Sequence of chain 2.A:
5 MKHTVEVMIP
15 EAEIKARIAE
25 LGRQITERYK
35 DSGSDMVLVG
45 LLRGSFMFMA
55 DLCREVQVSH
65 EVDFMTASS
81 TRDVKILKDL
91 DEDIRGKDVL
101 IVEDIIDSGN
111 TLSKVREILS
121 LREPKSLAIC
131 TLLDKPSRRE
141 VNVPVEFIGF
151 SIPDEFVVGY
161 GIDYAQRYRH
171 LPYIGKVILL

Binding-site contacts:
Ligand atom PBA contacts residue THR111 of chain 2.A at 3.7 Å.
Ligand atom OAC contacts residue GLY109 of chain 2.A at 4.0 Å.
Ligand atom OAG contacts residue GLY109 of chain 2.A at 3.0 Å (h-bond).
Ligand atom OAC contacts residue ASP107 of chain 2.A at 3.9 Å.
Ligand atom CAN contacts residue ILE105 of chain 2.A at 3.7 Å (hydrophobic).
Ligand atom OAF contacts residue GLU103 of chain 2.A at 3.7 Å.
Ligand atom N1 contacts residue VAL157 of chain 2.A at 3.0 Å (h-bond).
Ligand atom PBA contacts residue ASP107 of chain 2.A at 3.4 Å.
Ligand atom OAB contacts residue ARG169 of chain 2.A at 3.8 Å.
Ligand atom CAQ contacts residue ASP107 of chain 2.A at 3.2 Å.
Ligand atom OAC contacts residue THR111 of chain 2.A at 2.9 Å (h-bond).
Ligand atom OAC contacts residue SER108 of chain 2.A at 3.6 Å (h-bond).
Ligand atom N7 contacts residue ARG138 of chain 2.A at 3.6 Å.
Ligand atom N1 contacts residue ILE162 of chain 2.A at 3.8 Å.
Ligand atom OAD contacts residue SER73 of chain 2.A at 3.8 Å.
Ligand atom CAL contacts residue MG1 of chain 2.D at 3.3 Å.
Ligand atom OAG contacts residue ILE106 of chain 2.A at 4.0 Å.
Ligand atom C6 contacts residue LYS135 of chain 2.A at 3.9 Å.
Ligand atom C5 contacts residue LYS135 of chain 2.A at 3.9 Å.
Ligand atom OAC contacts residue ASN110 of chain 2.A at 3.3 Å (h-bond).
Ligand atom N9 contacts residue ASP107 of chain 2.A at 3.9 Å.
Ligand atom OAG contacts residue ASP107 of chain 2.A at 2.7 Å (salt-bridge).
Ligand atom C8 contacts residue ASP107 of chain 2.A at 3.1 Å.
Ligand atom CAN contacts residue ASP107 of chain 2.A at 4.0 Å.
Ligand atom C2 contacts residue ILE162 of chain 2.A at 3.5 Å (hydrophobic).
Ligand atom CAO contacts residue ASP107 of chain 2.A at 3.9 Å.
Ligand atom C2 contacts residue VAL157 of chain 2.A at 3.9 Å (hydrophobic).
Ligand atom O6 contacts residue LYS135 of chain 2.A at 2.9 Å (salt-bridge).
Ligand atom CAM contacts residue ILE105 of chain 2.A at 3.8 Å (hydrophobic).
Ligand atom C8 contacts residue ARG138 of chain 2.A at 3.2 Å.
Ligand atom C2 contacts residue ASP163 of chain 2.A at 3.6 Å.
Ligand atom N7 contacts residue ILE105 of chain 2.A at 3.8 Å.
Ligand atom C5 contacts residue ILE105 of chain 2.A at 4.0 Å (hydrophobic).
Ligand atom O6 contacts residue PHE156 of chain 2.A at 3.9 Å.
Ligand atom O6 contacts residue GLU155 of chain 2.A at 3.2 Å (salt-bridge).
Ligand atom OAF contacts residue THR111 of chain 2.A at 3.2 Å.
Ligand atom O6 contacts residue VAL157 of chain 2.A at 3.3 Å (h-bond).
Ligand atom N7 contacts residue LYS135 of chain 2.A at 3.4 Å (salt-bridge).
Ligand atom OAG contacts residue SER108 of chain 2.A at 3.9 Å.
Ligand atom C6 contacts residue VAL157 of chain 2.A at 3.8 Å (hydrophobic).

A protein and the small-molecule ligand that binds it are described below.
Small molecule (SMILES): O=c1[nH]cnc2c1ncn2CCN(CCCCP(=O)(O)O)CCP(=O)(O)O